This protein binds this small molecule.
Small molecule (SMILES): O=C1NCCc2[nH]c(-c3ccnc(-c4cnc5ccccc5c4)c3)cc21

Binding-site contacts:
Ligand atom N7 contacts residue LYS55 of chain 1.D at 3.6 Å.
Ligand atom C21 contacts residue LEU32 of chain 1.D at 3.4 Å (hydrophobic).
Ligand atom C4 contacts residue THR168 of chain 1.D at 3.8 Å.
Ligand atom N16 contacts residue ASP104 of chain 1.D at 3.2 Å.
Ligand atom C22 contacts residue ASP104 of chain 1.D at 3.3 Å.
Ligand atom N7 contacts residue ASP169 of chain 1.D at 3.2 Å.
Ligand atom C14 contacts residue LEU103 of chain 1.D at 3.7 Å (hydrophobic).
Ligand atom N16 contacts residue CYS102 of chain 1.D at 4.0 Å.
Ligand atom C20 contacts residue LEU103 of chain 1.D at 3.5 Å (hydrophobic).
Ligand atom N7 contacts residue GLY35 of chain 1.D at 3.9 Å.
Ligand atom C20 contacts residue LEU32 of chain 1.D at 3.7 Å (hydrophobic).
Ligand atom C10 contacts residue LEU103 of chain 1.D at 3.3 Å (hydrophobic).
Ligand atom C23 contacts residue ASP104 of chain 1.D at 3.8 Å.
Ligand atom N1 contacts residue LEU155 of chain 1.D at 3.9 Å.
Ligand atom C21 contacts residue LEU103 of chain 1.D at 3.2 Å (hydrophobic).
Ligand atom C19 contacts residue LEU32 of chain 1.D at 3.7 Å (hydrophobic).
Ligand atom C9 contacts residue LEU34 of chain 1.D at 3.7 Å (hydrophobic).
Ligand atom C13 contacts residue LEU155 of chain 1.D at 3.6 Å (hydrophobic).
Ligand atom O26 contacts residue ASP169 of chain 1.D at 3.2 Å (salt-bridge).
Ligand atom C10 contacts residue GLU101 of chain 1.D at 3.5 Å.
Ligand atom C17 contacts residue CYS102 of chain 1.D at 3.5 Å (hydrophobic).
Ligand atom C9 contacts residue ASN153 of chain 1.D at 3.9 Å.
Ligand atom C18 contacts residue LEU32 of chain 1.D at 3.4 Å (hydrophobic).
Ligand atom C10 contacts residue ALA53 of chain 1.D at 3.8 Å (hydrophobic).
Ligand atom C17 contacts residue LEU103 of chain 1.D at 2.7 Å (hydrophobic).
Ligand atom C8 contacts residue GLY35 of chain 1.D at 3.4 Å.
Ligand atom N15 contacts residue LEU103 of chain 1.D at 2.8 Å (h-bond).
Ligand atom C18 contacts residue LEU103 of chain 1.D at 3.0 Å (hydrophobic).
Ligand atom C6 contacts residue LYS55 of chain 1.D at 3.8 Å.
Ligand atom N16 contacts residue LEU32 of chain 1.D at 3.0 Å.
Ligand atom C19 contacts residue LEU155 of chain 1.D at 3.8 Å (hydrophobic).
Ligand atom C6 contacts residue ASP169 of chain 1.D at 3.7 Å.
Ligand atom N15 contacts residue CYS102 of chain 1.D at 3.8 Å.
Ligand atom C21 contacts residue ASP104 of chain 1.D at 3.7 Å.
Ligand atom O26 contacts residue LYS55 of chain 1.D at 3.4 Å.
Ligand atom C8 contacts residue LEU34 of chain 1.D at 3.1 Å (hydrophobic).
Ligand atom C17 contacts residue ASP104 of chain 1.D at 3.8 Å.
Ligand atom C17 contacts residue LEU32 of chain 1.D at 3.1 Å (hydrophobic).
Ligand atom C19 contacts residue LEU103 of chain 1.D at 3.4 Å (hydrophobic).
Ligand atom N16 contacts residue LEU103 of chain 1.D at 2.8 Å (h-bond).

Sequence of chain 1.D:
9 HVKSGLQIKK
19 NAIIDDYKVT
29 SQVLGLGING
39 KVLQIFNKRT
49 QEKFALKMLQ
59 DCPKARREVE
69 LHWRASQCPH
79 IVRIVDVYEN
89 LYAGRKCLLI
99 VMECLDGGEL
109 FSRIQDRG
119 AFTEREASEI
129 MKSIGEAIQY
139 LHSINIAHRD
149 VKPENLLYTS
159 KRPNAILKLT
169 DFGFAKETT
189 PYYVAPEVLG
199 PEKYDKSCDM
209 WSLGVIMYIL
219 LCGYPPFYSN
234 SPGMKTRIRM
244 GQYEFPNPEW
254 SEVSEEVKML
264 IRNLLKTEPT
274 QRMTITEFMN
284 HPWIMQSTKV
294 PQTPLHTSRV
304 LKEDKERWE